Sequence of chain 1.A:
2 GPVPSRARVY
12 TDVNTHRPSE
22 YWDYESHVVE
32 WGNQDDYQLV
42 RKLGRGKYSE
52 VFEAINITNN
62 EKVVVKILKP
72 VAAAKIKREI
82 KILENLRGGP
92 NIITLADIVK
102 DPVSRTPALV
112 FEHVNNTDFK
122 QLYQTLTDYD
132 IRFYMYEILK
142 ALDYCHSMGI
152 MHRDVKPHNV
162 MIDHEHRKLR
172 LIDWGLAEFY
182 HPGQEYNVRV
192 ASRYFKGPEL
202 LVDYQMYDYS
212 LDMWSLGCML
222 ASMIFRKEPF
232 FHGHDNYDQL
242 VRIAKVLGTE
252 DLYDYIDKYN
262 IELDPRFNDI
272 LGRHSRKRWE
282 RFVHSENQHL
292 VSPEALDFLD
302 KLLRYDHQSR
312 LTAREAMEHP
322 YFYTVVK

Binding-site contacts:
Ligand atom C16 contacts residue TYR238 of chain 1.A at 4.0 Å (hydrophobic).
Ligand atom C21 contacts residue ASP265 of chain 1.A at 3.9 Å.
Ligand atom C15 contacts residue LEU202 of chain 1.A at 3.8 Å (hydrophobic).
Ligand atom C5 contacts residue GLU263 of chain 1.A at 3.4 Å.
Ligand atom C2 contacts residue GLU263 of chain 1.A at 4.0 Å.
Ligand atom C19 contacts residue ILE271 of chain 1.A at 3.8 Å (hydrophobic).
Ligand atom C12 contacts residue ASP204 of chain 1.A at 3.6 Å.
Ligand atom N1 contacts residue TYR238 of chain 1.A at 3.8 Å.
Ligand atom C16 contacts residue LEU202 of chain 1.A at 4.0 Å (hydrophobic).
Ligand atom C18 contacts residue TYR238 of chain 1.A at 3.7 Å (hydrophobic).
Ligand atom C14 contacts residue LEU202 of chain 1.A at 3.9 Å (hydrophobic).
Ligand atom C18 contacts residue LEU272 of chain 1.A at 4.0 Å (hydrophobic).
Ligand atom C18 contacts residue LEU241 of chain 1.A at 4.0 Å (hydrophobic).
Ligand atom C15 contacts residue ASP265 of chain 1.A at 3.9 Å.
Ligand atom C20 contacts residue ASP265 of chain 1.A at 4.0 Å.
Ligand atom N2 contacts residue ASP265 of chain 1.A at 2.9 Å (salt-bridge).
Ligand atom N1 contacts residue LEU202 of chain 1.A at 3.0 Å (h-bond).
Ligand atom C19 contacts residue LEU272 of chain 1.A at 3.8 Å (hydrophobic).
Ligand atom C7 contacts residue GLU263 of chain 1.A at 3.8 Å.
Ligand atom N2 contacts residue LEU264 of chain 1.A at 3.6 Å.
Ligand atom C15 contacts residue LEU264 of chain 1.A at 3.8 Å (hydrophobic).
Ligand atom C6 contacts residue LEU264 of chain 1.A at 3.6 Å (hydrophobic).
Ligand atom C13 contacts residue TYR238 of chain 1.A at 3.8 Å (hydrophobic).
Ligand atom C17 contacts residue TYR238 of chain 1.A at 3.7 Å (hydrophobic).
Ligand atom C14 contacts residue ASP204 of chain 1.A at 3.5 Å.
Ligand atom C13 contacts residue ASP204 of chain 1.A at 3.5 Å.
Ligand atom C17 contacts residue LEU241 of chain 1.A at 3.7 Å (hydrophobic).
Ligand atom C18 contacts residue ILE271 of chain 1.A at 3.9 Å (hydrophobic).
Ligand atom C3 contacts residue GLU263 of chain 1.A at 4.1 Å.
Ligand atom C4 contacts residue GLU263 of chain 1.A at 3.7 Å.
Ligand atom C8 contacts residue LEU264 of chain 1.A at 4.1 Å (hydrophobic).
Ligand atom C21 contacts residue TYR238 of chain 1.A at 4.1 Å (hydrophobic).
Ligand atom CL contacts residue PRO266 of chain 1.A at 3.7 Å.
Ligand atom C6 contacts residue GLU263 of chain 1.A at 3.8 Å.
Ligand atom N contacts residue ASP204 of chain 1.A at 2.8 Å (salt-bridge).
Ligand atom C9 contacts residue GLU263 of chain 1.A at 3.5 Å.
Ligand atom C14 contacts residue VAL203 of chain 1.A at 4.0 Å (hydrophobic).
Ligand atom C21 contacts residue LEU264 of chain 1.A at 3.9 Å (hydrophobic).
Ligand atom C10 contacts residue GLU263 of chain 1.A at 3.5 Å.
Ligand atom C13 contacts residue ASP265 of chain 1.A at 3.7 Å.

This protein binds this small molecule.
Small molecule (SMILES): CCc1ccccc1-c1ccc(C[NH2+]CCc2nc3ccccc3[nH]2)cc1Cl